Sequence of chain 1.B:
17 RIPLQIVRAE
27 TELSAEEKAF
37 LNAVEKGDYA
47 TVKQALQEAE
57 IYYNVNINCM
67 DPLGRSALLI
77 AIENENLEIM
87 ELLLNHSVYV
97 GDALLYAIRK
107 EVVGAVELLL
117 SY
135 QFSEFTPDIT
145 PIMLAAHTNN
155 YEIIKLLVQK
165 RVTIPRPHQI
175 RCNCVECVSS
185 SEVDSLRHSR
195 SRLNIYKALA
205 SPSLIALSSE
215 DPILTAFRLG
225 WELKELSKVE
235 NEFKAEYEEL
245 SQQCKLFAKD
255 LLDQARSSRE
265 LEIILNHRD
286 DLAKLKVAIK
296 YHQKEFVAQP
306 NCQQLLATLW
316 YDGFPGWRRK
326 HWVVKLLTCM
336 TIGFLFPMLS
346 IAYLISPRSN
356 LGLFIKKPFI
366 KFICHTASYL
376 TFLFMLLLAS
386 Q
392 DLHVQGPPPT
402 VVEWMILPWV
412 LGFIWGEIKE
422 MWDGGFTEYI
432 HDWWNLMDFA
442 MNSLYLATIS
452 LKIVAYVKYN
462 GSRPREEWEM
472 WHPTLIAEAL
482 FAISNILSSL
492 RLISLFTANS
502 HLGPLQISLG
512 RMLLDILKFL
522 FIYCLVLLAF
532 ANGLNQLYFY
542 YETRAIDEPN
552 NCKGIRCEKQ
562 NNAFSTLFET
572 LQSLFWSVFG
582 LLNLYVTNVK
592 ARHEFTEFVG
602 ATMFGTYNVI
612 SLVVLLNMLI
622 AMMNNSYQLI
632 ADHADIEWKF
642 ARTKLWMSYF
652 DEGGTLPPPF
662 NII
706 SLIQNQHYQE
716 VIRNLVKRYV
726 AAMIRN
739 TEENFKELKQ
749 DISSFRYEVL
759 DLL

A protein and the small-molecule ligand that binds it are described below.
Small molecule (SMILES): CC(C)CCC[C@@H](C)[C@H]1CC[C@H]2[C@@H]3CC=C4C[C@@H](OC(=O)CCC(=O)O)CC[C@]4(C)[C@H]3CC[C@]12C

Binding-site contacts:
Ligand atom CAQ contacts residue LEU526 of chain 1.A at 3.9 Å (hydrophobic).
Ligand atom CAV contacts residue ALA499 of chain 1.B at 4.0 Å (hydrophobic).
Ligand atom CAN contacts residue LEU529 of chain 1.A at 3.7 Å (hydrophobic).
Ligand atom CBE contacts residue PHE522 of chain 1.A at 4.1 Å (hydrophobic).
Ligand atom CBB contacts residue LEU493 of chain 1.B at 4.2 Å (hydrophobic).
Ligand atom CAI contacts residue LEU496 of chain 1.B at 3.4 Å (hydrophobic).
Ligand atom CAK contacts residue PHE497 of chain 1.B at 3.6 Å (hydrophobic).
Ligand atom CAL contacts residue TYR316 of chain 1.B at 3.9 Å (hydrophobic).
Ligand atom CAP contacts residue LEU526 of chain 1.A at 3.7 Å (hydrophobic).
Ligand atom CAE contacts residue LEU375 of chain 1.B at 3.7 Å (hydrophobic).
Ligand atom CAX contacts residue PHE364 of chain 1.B at 3.7 Å (hydrophobic).
Ligand atom CAQ contacts residue PHE497 of chain 1.B at 3.5 Å (hydrophobic).
Ligand atom CAP contacts residue PHE522 of chain 1.A at 3.5 Å (hydrophobic).
Ligand atom CAB contacts residue PHE522 of chain 1.A at 3.8 Å (hydrophobic).
Ligand atom CAQ contacts residue PHE522 of chain 1.A at 3.5 Å (hydrophobic).
Ligand atom CAY contacts residue ALA499 of chain 1.B at 3.7 Å (hydrophobic).
Ligand atom OAF contacts residue PHE364 of chain 1.B at 3.8 Å.
Ligand atom CAD contacts residue THR371 of chain 1.B at 3.6 Å.
Ligand atom CAV contacts residue LEU496 of chain 1.B at 3.9 Å (hydrophobic).
Ligand atom OAH contacts residue PHE364 of chain 1.B at 3.4 Å.
Ligand atom CAP contacts residue LEU493 of chain 1.B at 4.2 Å (hydrophobic).
Ligand atom CAX contacts residue TYR316 of chain 1.B at 3.6 Å (hydrophobic).
Ligand atom CAX contacts residue ALA499 of chain 1.B at 3.8 Å (hydrophobic).
Ligand atom CAX contacts residue TRP315 of chain 1.B at 4.2 Å (hydrophobic).
Ligand atom CAE contacts residue LEU493 of chain 1.B at 3.9 Å (hydrophobic).
Ligand atom OAF contacts residue ALA499 of chain 1.B at 3.4 Å (h-bond).
Ligand atom CAZ contacts residue LEU496 of chain 1.B at 3.9 Å (hydrophobic).
Ligand atom OAG contacts residue ALA499 of chain 1.B at 3.4 Å (h-bond).
Ligand atom CAI contacts residue PHE497 of chain 1.B at 4.2 Å (hydrophobic).
Ligand atom CAC contacts residue LEU375 of chain 1.B at 4.0 Å (hydrophobic).
Ligand atom CAD contacts residue LEU496 of chain 1.B at 4.2 Å (hydrophobic).
Ligand atom CBG contacts residue PHE522 of chain 1.A at 3.8 Å (hydrophobic).
Ligand atom OAG contacts residue ASN500 of chain 1.B at 3.3 Å (h-bond).
Ligand atom CBB contacts residue LEU375 of chain 1.B at 4.0 Å (hydrophobic).
Ligand atom OAH contacts residue TYR316 of chain 1.B at 2.7 Å (h-bond).
Ligand atom OAW contacts residue ALA499 of chain 1.B at 3.9 Å.
Ligand atom CAK contacts residue LEU503 of chain 1.B at 4.2 Å (hydrophobic).
Ligand atom CAO contacts residue LEU493 of chain 1.B at 4.2 Å (hydrophobic).
Ligand atom OAH contacts residue TRP315 of chain 1.B at 3.1 Å (h-bond).
Ligand atom CAL contacts residue ALA499 of chain 1.B at 3.9 Å (hydrophobic).

Sequence of chain 1.A:
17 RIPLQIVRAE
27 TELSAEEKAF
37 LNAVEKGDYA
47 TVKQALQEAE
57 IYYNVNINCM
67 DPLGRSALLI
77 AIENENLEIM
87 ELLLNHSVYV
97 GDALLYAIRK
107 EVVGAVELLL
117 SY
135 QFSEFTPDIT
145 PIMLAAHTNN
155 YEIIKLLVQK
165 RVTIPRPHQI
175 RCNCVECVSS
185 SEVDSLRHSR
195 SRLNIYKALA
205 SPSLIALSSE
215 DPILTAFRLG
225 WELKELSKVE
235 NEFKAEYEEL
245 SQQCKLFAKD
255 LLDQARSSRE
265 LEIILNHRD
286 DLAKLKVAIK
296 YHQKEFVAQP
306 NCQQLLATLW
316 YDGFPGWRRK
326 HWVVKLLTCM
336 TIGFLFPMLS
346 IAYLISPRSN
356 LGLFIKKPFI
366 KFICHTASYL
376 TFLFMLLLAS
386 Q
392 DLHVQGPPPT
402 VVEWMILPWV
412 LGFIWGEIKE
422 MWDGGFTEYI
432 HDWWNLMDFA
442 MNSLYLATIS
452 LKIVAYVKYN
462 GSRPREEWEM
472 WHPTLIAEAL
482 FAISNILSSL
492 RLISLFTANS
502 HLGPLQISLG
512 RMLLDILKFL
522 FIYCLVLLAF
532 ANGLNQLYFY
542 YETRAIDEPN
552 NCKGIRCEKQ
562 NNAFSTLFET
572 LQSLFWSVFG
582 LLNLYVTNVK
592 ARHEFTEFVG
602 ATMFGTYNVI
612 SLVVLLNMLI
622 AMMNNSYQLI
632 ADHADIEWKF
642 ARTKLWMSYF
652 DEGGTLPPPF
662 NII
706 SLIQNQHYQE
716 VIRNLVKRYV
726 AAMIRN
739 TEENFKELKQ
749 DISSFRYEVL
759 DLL